Sequence of chain 1.C:
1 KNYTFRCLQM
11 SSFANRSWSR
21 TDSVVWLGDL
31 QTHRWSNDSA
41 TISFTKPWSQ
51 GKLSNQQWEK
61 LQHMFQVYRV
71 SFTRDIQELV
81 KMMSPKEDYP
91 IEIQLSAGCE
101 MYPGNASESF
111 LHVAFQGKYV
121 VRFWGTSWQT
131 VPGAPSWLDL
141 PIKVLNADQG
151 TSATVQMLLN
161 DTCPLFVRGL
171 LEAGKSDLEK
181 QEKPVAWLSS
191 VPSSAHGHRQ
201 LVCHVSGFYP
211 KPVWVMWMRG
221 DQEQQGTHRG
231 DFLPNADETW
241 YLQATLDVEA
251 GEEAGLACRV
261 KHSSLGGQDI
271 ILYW

Binding-site contacts:
Ligand atom O5 contacts residue GLY125 of chain 1.C at 3.0 Å (h-bond).
Ligand atom O4 contacts residue SER109 of chain 1.C at 3.1 Å (h-bond).
Ligand atom C6 contacts residue ASN160 of chain 1.C at 3.7 Å.
Ligand atom O3 contacts residue GLU108 of chain 1.C at 4.0 Å.
Ligand atom C6 contacts residue PHE123 of chain 1.C at 4.0 Å (hydrophobic).
Ligand atom O4 contacts residue GLY125 of chain 1.C at 3.7 Å.
Ligand atom C1 contacts residue ASN160 of chain 1.C at 1.4 Å.
Ligand atom O5 contacts residue THR126 of chain 1.C at 3.8 Å.
Ligand atom C6 contacts residue GLY125 of chain 1.C at 3.5 Å.
Ligand atom O3 contacts residue SER109 of chain 1.C at 3.2 Å (h-bond).
Ligand atom C3 contacts residue GLN156 of chain 1.C at 3.5 Å.
Ligand atom C5 contacts residue GLY125 of chain 1.C at 3.9 Å.
Ligand atom C6 contacts residue LEU159 of chain 1.C at 3.7 Å (hydrophobic).
Ligand atom C2 contacts residue ASN160 of chain 1.C at 2.4 Å.
Ligand atom O3 contacts residue GLN156 of chain 1.C at 3.5 Å (h-bond).
Ligand atom C8 contacts residue GLN156 of chain 1.C at 3.6 Å.
Ligand atom O7 contacts residue ASN160 of chain 1.C at 3.0 Å (h-bond).
Ligand atom C5 contacts residue ASN160 of chain 1.C at 3.6 Å.
Ligand atom C4 contacts residue GLY125 of chain 1.C at 4.0 Å.
Ligand atom O4 contacts residue TRP124 of chain 1.C at 3.9 Å.
Ligand atom C5 contacts residue ASN160 of chain 1.C at 3.4 Å.
Ligand atom C7 contacts residue GLY125 of chain 1.C at 3.8 Å.
Ligand atom C7 contacts residue ASN160 of chain 1.C at 3.2 Å.
Ligand atom C4 contacts residue SER109 of chain 1.C at 4.0 Å.
Ligand atom C3 contacts residue ASN160 of chain 1.C at 3.7 Å.
Ligand atom C1 contacts residue GLY125 of chain 1.C at 4.1 Å.
Ligand atom C7 contacts residue GLN156 of chain 1.C at 3.7 Å.
Ligand atom O7 contacts residue GLY125 of chain 1.C at 3.4 Å.
Ligand atom C3 contacts residue THR126 of chain 1.C at 3.9 Å.
Ligand atom C8 contacts residue TRP124 of chain 1.C at 3.8 Å (hydrophobic).
Ligand atom O5 contacts residue ASN160 of chain 1.C at 2.3 Å (h-bond).
Ligand atom C2 contacts residue TRP124 of chain 1.C at 4.0 Å (hydrophobic).
Ligand atom O4 contacts residue THR126 of chain 1.C at 3.8 Å.
Ligand atom N2 contacts residue GLN156 of chain 1.C at 2.8 Å (h-bond).
Ligand atom O3 contacts residue THR126 of chain 1.C at 3.7 Å.
Ligand atom C3 contacts residue GLY125 of chain 1.C at 3.8 Å.
Ligand atom N2 contacts residue ASN160 of chain 1.C at 2.9 Å (h-bond).
Ligand atom C2 contacts residue GLN156 of chain 1.C at 3.7 Å.
Ligand atom C4 contacts residue ASN160 of chain 1.C at 3.9 Å.
Ligand atom C5 contacts residue GLY125 of chain 1.C at 3.7 Å.

This protein binds this small molecule.
Small molecule (SMILES): CC(=O)N[C@H]1[C@H](O[C@H]2[C@H](O)[C@@H](NC(C)=O)CO[C@@H]2CO[C@@H]2O[C@@H](C)[C@@H](O)[C@@H](O)[C@@H]2O)O[C@H](CO)[C@@H](O)[C@@H]1O